A protein and the small-molecule ligand that binds it are described below.
Small molecule (SMILES): CC[C@H](C)[C@@H]1NC(=O)[C@@H]2CCCN2C(=O)[C@@H](CS)NC(=O)[C@H](CC(C)C)NC(=O)[C@@H](CCCN=C(N)N)NC(=O)[C@@H](C)NC(=O)[C@H](C)NC(=O)[C@@H]2CCCN2C1=O

Binding-site contacts:
Ligand atom C contacts residue TRP71 of chain 1.G at 3.6 Å (hydrophobic).
Ligand atom SG contacts residue CYS186 of chain 1.G at 4.0 Å.
Ligand atom CB contacts residue MET45 of chain 1.G at 4.0 Å (hydrophobic).
Ligand atom NH2 contacts residue ASN198 of chain 1.G at 3.0 Å (h-bond).
Ligand atom CD1 contacts residue MET45 of chain 1.G at 3.8 Å (hydrophobic).
Ligand atom O contacts residue GLN101 of chain 1.G at 4.0 Å.
Ligand atom CB contacts residue HIS100 of chain 1.G at 3.5 Å.
Ligand atom CD1 contacts residue MET45 of chain 1.G at 3.7 Å (hydrophobic).
Ligand atom SG contacts residue ASP102 of chain 1.G at 3.3 Å (salt-bridge).
Ligand atom CB contacts residue GLN101 of chain 1.G at 4.1 Å.
Ligand atom CD contacts residue HIS228 of chain 1.G at 3.7 Å.
Ligand atom O contacts residue TRP71 of chain 1.G at 3.5 Å.
Ligand atom CD1 contacts residue LEU43 of chain 1.G at 3.9 Å (hydrophobic).
Ligand atom NH1 contacts residue ASN198 of chain 1.G at 3.4 Å (h-bond).
Ligand atom NH2 contacts residue GLY200 of chain 1.G at 3.2 Å.
Ligand atom SG contacts residue HIS100 of chain 1.G at 3.7 Å.
Ligand atom NH2 contacts residue ASP201 of chain 1.G at 3.3 Å (salt-bridge).
Ligand atom SG contacts residue HIS167 of chain 1.G at 3.2 Å (h-bond).
Ligand atom CD contacts residue ASN198 of chain 1.G at 3.8 Å.
Ligand atom CD1 contacts residue VAL51 of chain 1.G at 3.4 Å (hydrophobic).
Ligand atom CB contacts residue ZN1 of chain 1.S at 3.5 Å.
Ligand atom SG contacts residue ZN1 of chain 1.R at 2.5 Å.
Ligand atom SG contacts residue HIS228 of chain 1.G at 3.9 Å.
Ligand atom CA contacts residue ASN198 of chain 1.G at 4.1 Å.
Ligand atom CG contacts residue GLN101 of chain 1.G at 4.0 Å.
Ligand atom CG contacts residue VAL51 of chain 1.G at 4.0 Å (hydrophobic).
Ligand atom CG1 contacts residue PHE48 of chain 1.G at 3.9 Å (hydrophobic).
Ligand atom NE contacts residue ASN198 of chain 1.G at 3.4 Å (h-bond).
Ligand atom N contacts residue TRP71 of chain 1.G at 4.0 Å.
Ligand atom O contacts residue ASN198 of chain 1.G at 3.6 Å.
Ligand atom CG contacts residue HIS228 of chain 1.G at 3.6 Å.
Ligand atom CD2 contacts residue GLN101 of chain 1.G at 3.0 Å.
Ligand atom CA contacts residue TRP71 of chain 1.G at 4.1 Å (hydrophobic).
Ligand atom CD contacts residue HIS100 of chain 1.G at 3.9 Å.
Ligand atom CZ contacts residue ASN198 of chain 1.G at 3.2 Å.
Ligand atom CB contacts residue ASP102 of chain 1.G at 3.2 Å.
Ligand atom O contacts residue ASN198 of chain 1.G at 3.4 Å (h-bond).
Ligand atom SG contacts residue ZN1 of chain 1.S at 2.2 Å.
Ligand atom CB contacts residue ZN1 of chain 1.R at 3.3 Å.
Ligand atom CA contacts residue ASP102 of chain 1.G at 4.0 Å.

Sequence of chain 1.G:
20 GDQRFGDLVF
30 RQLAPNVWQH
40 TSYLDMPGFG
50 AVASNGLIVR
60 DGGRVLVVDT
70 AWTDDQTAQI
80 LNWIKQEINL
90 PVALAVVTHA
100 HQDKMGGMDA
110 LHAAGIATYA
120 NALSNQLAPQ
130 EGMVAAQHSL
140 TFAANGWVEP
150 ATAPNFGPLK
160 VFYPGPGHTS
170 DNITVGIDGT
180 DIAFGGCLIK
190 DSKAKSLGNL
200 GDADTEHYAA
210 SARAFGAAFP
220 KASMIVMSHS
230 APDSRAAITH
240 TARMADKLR